A small-molecule ligand and the protein it binds are described below.
Small molecule (SMILES): COc1cc(-c2cnn3cc(C(C)(C)C#N)ccc23)cc(OC(F)F)c1C(=O)N[C@@H]1C[C@@H]1F

Sequence of chain 1.G:
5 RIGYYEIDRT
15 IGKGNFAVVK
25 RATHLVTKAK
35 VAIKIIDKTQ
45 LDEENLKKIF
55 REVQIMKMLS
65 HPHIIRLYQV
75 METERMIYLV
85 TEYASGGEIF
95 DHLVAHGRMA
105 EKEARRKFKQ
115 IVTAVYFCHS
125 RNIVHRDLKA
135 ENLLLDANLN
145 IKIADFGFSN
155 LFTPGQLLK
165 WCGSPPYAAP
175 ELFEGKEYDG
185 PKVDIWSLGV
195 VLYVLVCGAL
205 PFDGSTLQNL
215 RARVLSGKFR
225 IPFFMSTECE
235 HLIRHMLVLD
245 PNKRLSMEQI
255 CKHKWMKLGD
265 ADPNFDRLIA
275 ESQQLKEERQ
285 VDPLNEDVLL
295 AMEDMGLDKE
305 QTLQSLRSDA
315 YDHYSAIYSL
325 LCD

Binding-site contacts:
Ligand atom C23 contacts residue GLU86 of chain 1.G at 3.6 Å.
Ligand atom C16 contacts residue ASP149 of chain 1.G at 3.5 Å.
Ligand atom N35 contacts residue ARG13 of chain 1.G at 2.9 Å (salt-bridge).
Ligand atom C32 contacts residue GLY91 of chain 1.G at 3.4 Å.
Ligand atom N35 contacts residue ILE15 of chain 1.G at 3.4 Å.
Ligand atom C33 contacts residue ALA88 of chain 1.G at 3.4 Å (hydrophobic).
Ligand atom F10 contacts residue VAL23 of chain 1.G at 3.5 Å.
Ligand atom C19 contacts residue GLY18 of chain 1.G at 3.7 Å.
Ligand atom C19 contacts residue LYS38 of chain 1.G at 3.6 Å.
Ligand atom C28 contacts residue ILE15 of chain 1.G at 3.4 Å (hydrophobic).
Ligand atom C18 contacts residue ASP149 of chain 1.G at 3.7 Å.
Ligand atom N24 contacts residue TYR87 of chain 1.G at 3.6 Å.
Ligand atom N25 contacts residue LEU138 of chain 1.G at 3.6 Å.
Ligand atom F10 contacts residue ILE37 of chain 1.G at 3.6 Å.
Ligand atom F11 contacts residue THR85 of chain 1.G at 3.1 Å.
Ligand atom F10 contacts residue LYS38 of chain 1.G at 3.4 Å.
Ligand atom C9 contacts residue THR85 of chain 1.G at 3.2 Å.
Ligand atom F21 contacts residue VAL23 of chain 1.G at 3.2 Å.
Ligand atom C30 contacts residue LEU138 of chain 1.G at 3.5 Å (hydrophobic).
Ligand atom F21 contacts residue ALA21 of chain 1.G at 3.7 Å.
Ligand atom F10 contacts residue ALA36 of chain 1.G at 3.6 Å.
Ligand atom C30 contacts residue ILE15 of chain 1.G at 3.5 Å (hydrophobic).
Ligand atom C6 contacts residue VAL23 of chain 1.G at 3.5 Å (hydrophobic).
Ligand atom O14 contacts residue LYS38 of chain 1.G at 3.0 Å (salt-bridge).
Ligand atom C16 contacts residue LYS38 of chain 1.G at 3.4 Å.
Ligand atom F21 contacts residue LYS38 of chain 1.G at 3.4 Å.
Ligand atom O14 contacts residue ASP149 of chain 1.G at 3.3 Å.
Ligand atom C22 contacts residue LEU138 of chain 1.G at 3.4 Å (hydrophobic).
Ligand atom N24 contacts residue LEU138 of chain 1.G at 3.5 Å.
Ligand atom C23 contacts residue LEU138 of chain 1.G at 3.3 Å (hydrophobic).
Ligand atom C33 contacts residue TYR87 of chain 1.G at 3.5 Å (hydrophobic).
Ligand atom C18 contacts residue GLY18 of chain 1.G at 3.6 Å.
Ligand atom N25 contacts residue ILE15 of chain 1.G at 3.6 Å.
Ligand atom F21 contacts residue GLY18 of chain 1.G at 3.4 Å.
Ligand atom C26 contacts residue ALA88 of chain 1.G at 3.3 Å (hydrophobic).
Ligand atom N15 contacts residue VAL23 of chain 1.G at 3.5 Å.
Ligand atom C1 contacts residue ASN136 of chain 1.G at 3.4 Å.
Ligand atom C29 contacts residue ILE15 of chain 1.G at 3.6 Å (hydrophobic).
Ligand atom N24 contacts residue ALA88 of chain 1.G at 3.0 Å (h-bond).
Ligand atom C26 contacts residue TYR87 of chain 1.G at 3.6 Å (hydrophobic).